A small-molecule ligand and the protein it binds are described below.
Small molecule (SMILES): C=C(CC/C=C/C=C/C[C@H](C)CC(=O)C[C@@H](O)CNC(=O)[C@H](C)[C@@H](C)OC(N)=O)C[C@@H](C)C/C(C)=C/C(=O)O

Binding-site contacts:
Ligand atom C16 contacts residue ALA102 of chain 1.E at 3.8 Å (hydrophobic).
Ligand atom C01 contacts residue GLN160 of chain 1.E at 3.5 Å.
Ligand atom C37 contacts residue NDP1 of chain 1.Q at 3.2 Å.
Ligand atom C36 contacts residue TYR162 of chain 1.E at 3.6 Å (hydrophobic).
Ligand atom C33 contacts residue NDP1 of chain 1.Q at 3.5 Å.
Ligand atom C01 contacts residue VAL159 of chain 1.E at 3.8 Å (hydrophobic).
Ligand atom C30 contacts residue TYR162 of chain 1.E at 3.2 Å (hydrophobic).
Ligand atom C36 contacts residue NDP1 of chain 1.Q at 3.4 Å.
Ligand atom C27 contacts residue NDP1 of chain 1.Q at 3.4 Å.
Ligand atom N28 contacts residue SER202 of chain 1.E at 2.4 Å (h-bond).
Ligand atom C16 contacts residue PHE101 of chain 1.E at 3.6 Å (hydrophobic).
Ligand atom O21 contacts residue PHE101 of chain 1.E at 3.7 Å.
Ligand atom C04 contacts residue VAL206 of chain 1.E at 3.4 Å (hydrophobic).
Ligand atom C13 contacts residue ALA102 of chain 1.E at 3.7 Å (hydrophobic).
Ligand atom O26 contacts residue SER202 of chain 1.E at 2.5 Å (h-bond).
Ligand atom O17 contacts residue ALA102 of chain 1.E at 2.7 Å (h-bond).
Ligand atom C11 contacts residue ALA100 of chain 1.E at 3.7 Å (hydrophobic).
Ligand atom C15 contacts residue SER202 of chain 1.E at 3.7 Å.
Ligand atom C34 contacts residue NDP1 of chain 1.Q at 3.3 Å.
Ligand atom C05 contacts residue VAL206 of chain 1.E at 3.2 Å (hydrophobic).
Ligand atom O14 contacts residue PHE101 of chain 1.E at 3.5 Å.
Ligand atom O29 contacts residue SER202 of chain 1.E at 3.7 Å.
Ligand atom O17 contacts residue MET104 of chain 1.E at 3.7 Å.
Ligand atom C32 contacts residue ILE212 of chain 1.E at 3.7 Å (hydrophobic).
Ligand atom O39 contacts residue NDP1 of chain 1.Q at 2.7 Å (h-bond).
Ligand atom O14 contacts residue ALA102 of chain 1.E at 2.9 Å (h-bond).
Ligand atom C37 contacts residue TYR162 of chain 1.E at 3.5 Å (hydrophobic).
Ligand atom C25 contacts residue SER202 of chain 1.E at 3.7 Å.
Ligand atom C35 contacts residue NDP1 of chain 1.Q at 3.4 Å.
Ligand atom C01 contacts residue TYR162 of chain 1.E at 3.7 Å (hydrophobic).
Ligand atom N28 contacts residue PHE101 of chain 1.E at 3.6 Å.
Ligand atom C24 contacts residue SER202 of chain 1.E at 3.6 Å.
Ligand atom O39 contacts residue TYR162 of chain 1.E at 2.6 Å (h-bond).
Ligand atom C25 contacts residue NDP1 of chain 1.Q at 3.5 Å.
Ligand atom C02 contacts residue TYR162 of chain 1.E at 3.7 Å (hydrophobic).
Ligand atom N28 contacts residue ALA100 of chain 1.E at 2.9 Å (h-bond).
Ligand atom C27 contacts residue SER202 of chain 1.E at 2.7 Å.
Ligand atom C32 contacts residue TYR152 of chain 1.E at 3.4 Å (hydrophobic).
Ligand atom O38 contacts residue NDP1 of chain 1.Q at 2.6 Å.
Ligand atom O29 contacts residue NDP1 of chain 1.Q at 3.1 Å.

Sequence of chain 1.E:
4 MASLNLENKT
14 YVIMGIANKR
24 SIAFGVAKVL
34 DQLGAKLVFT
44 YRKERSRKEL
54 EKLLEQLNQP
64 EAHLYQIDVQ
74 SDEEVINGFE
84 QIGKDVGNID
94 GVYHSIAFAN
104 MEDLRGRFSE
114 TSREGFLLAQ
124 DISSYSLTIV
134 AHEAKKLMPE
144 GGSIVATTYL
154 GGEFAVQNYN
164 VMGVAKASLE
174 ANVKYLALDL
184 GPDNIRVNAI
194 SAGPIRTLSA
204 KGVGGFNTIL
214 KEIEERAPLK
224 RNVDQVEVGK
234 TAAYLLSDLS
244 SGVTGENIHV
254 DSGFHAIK